Binding-site contacts:
Ligand atom C4 contacts residue GLY176 of chain 1.A at 3.9 Å.
Ligand atom C1 contacts residue GLY127 of chain 1.A at 3.4 Å.
Ligand atom C3 contacts residue GLY176 of chain 1.A at 3.7 Å.
Ligand atom O6 contacts residue GLY176 of chain 1.A at 2.6 Å (h-bond).
Ligand atom O5 contacts residue GLY127 of chain 1.A at 3.2 Å.
Ligand atom C1 contacts residue VAL386 of chain 1.A at 3.5 Å (hydrophobic).
Ligand atom C1 contacts residue GLY131 of chain 1.A at 4.0 Å.
Ligand atom C4 contacts residue TYR173 of chain 1.A at 3.8 Å (hydrophobic).
Ligand atom O6 contacts residue ASP177 of chain 1.A at 4.4 Å.
Ligand atom C1 contacts residue TYR173 of chain 1.A at 4.0 Å (hydrophobic).
Ligand atom O5 contacts residue SER123 of chain 1.A at 2.9 Å (h-bond).
Ligand atom O6 contacts residue SER123 of chain 1.A at 3.3 Å.
Ligand atom C4 contacts residue TYR134 of chain 1.A at 4.0 Å (hydrophobic).
Ligand atom C3 contacts residue SER123 of chain 1.A at 4.3 Å.
Ligand atom C2 contacts residue SER123 of chain 1.A at 3.6 Å.
Ligand atom C2 contacts residue GLY127 of chain 1.A at 3.8 Å.
Ligand atom O5 contacts residue LYS124 of chain 1.A at 3.7 Å.
Ligand atom C4 contacts residue GLY172 of chain 1.A at 4.1 Å.
Ligand atom C4 contacts residue VAL130 of chain 1.A at 4.4 Å (hydrophobic).
Ligand atom O6 contacts residue LYS124 of chain 1.A at 4.2 Å.
Ligand atom C1 contacts residue LEU390 of chain 1.A at 4.4 Å (hydrophobic).

This small molecule binds to this protein.
Small molecule (SMILES): C[C@@H](O)[C@@H](C)O

Sequence of chain 1.A:
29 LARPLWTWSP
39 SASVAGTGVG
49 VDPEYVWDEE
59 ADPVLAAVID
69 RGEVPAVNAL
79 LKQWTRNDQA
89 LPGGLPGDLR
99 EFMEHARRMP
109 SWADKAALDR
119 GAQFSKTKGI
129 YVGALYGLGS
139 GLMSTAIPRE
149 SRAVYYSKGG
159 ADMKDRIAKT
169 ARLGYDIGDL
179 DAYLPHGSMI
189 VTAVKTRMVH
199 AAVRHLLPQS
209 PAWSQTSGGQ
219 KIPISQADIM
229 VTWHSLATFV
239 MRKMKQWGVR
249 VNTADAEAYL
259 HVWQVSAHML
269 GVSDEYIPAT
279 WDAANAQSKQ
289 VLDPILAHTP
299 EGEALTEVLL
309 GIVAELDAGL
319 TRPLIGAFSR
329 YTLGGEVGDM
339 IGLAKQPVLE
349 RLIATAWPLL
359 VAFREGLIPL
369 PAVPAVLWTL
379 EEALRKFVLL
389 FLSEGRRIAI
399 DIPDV